The small molecule below binds the protein below.
Small molecule (SMILES): CCCCCC(=O)Oc1ccc([N+](=O)[O-])cc1

Sequence of chain 1.A:
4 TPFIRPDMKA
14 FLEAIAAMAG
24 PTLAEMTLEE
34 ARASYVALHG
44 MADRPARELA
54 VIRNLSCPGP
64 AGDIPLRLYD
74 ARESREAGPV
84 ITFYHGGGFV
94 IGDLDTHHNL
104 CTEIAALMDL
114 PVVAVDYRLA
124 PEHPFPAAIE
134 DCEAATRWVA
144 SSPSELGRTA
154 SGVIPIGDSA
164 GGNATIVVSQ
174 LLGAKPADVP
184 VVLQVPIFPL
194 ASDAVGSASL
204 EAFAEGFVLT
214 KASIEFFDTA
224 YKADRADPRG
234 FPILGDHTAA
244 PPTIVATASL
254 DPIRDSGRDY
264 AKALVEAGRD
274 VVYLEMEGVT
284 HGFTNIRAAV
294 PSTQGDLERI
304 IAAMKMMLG

Binding-site contacts:
Ligand atom OAB contacts residue HIS284 of chain 1.A at 3.2 Å (h-bond).
Ligand atom CAL contacts residue GLY91 of chain 1.A at 3.3 Å.
Ligand atom CAK contacts residue TYR38 of chain 1.A at 3.6 Å (hydrophobic).
Ligand atom CAN contacts residue LEU212 of chain 1.A at 3.7 Å (hydrophobic).
Ligand atom OAA contacts residue SER162 of chain 1.A at 2.9 Å (h-bond).
Ligand atom OAB contacts residue TYR38 of chain 1.A at 3.5 Å (h-bond).
Ligand atom CAN contacts residue HIS284 of chain 1.A at 3.2 Å.
Ligand atom CAP contacts residue ALA163 of chain 1.A at 3.1 Å (hydrophobic).
Ligand atom CAL contacts residue SER162 of chain 1.A at 2.4 Å.
Ligand atom CAN contacts residue PHE220 of chain 1.A at 4.0 Å (hydrophobic).
Ligand atom CAI contacts residue GLY90 of chain 1.A at 3.8 Å.
Ligand atom OAA contacts residue HIS284 of chain 1.A at 3.9 Å.
Ligand atom CAG contacts residue LEU212 of chain 1.A at 3.7 Å (hydrophobic).
Ligand atom CAQ contacts residue HIS284 of chain 1.A at 3.8 Å.
Ligand atom CAP contacts residue SER162 of chain 1.A at 3.0 Å.
Ligand atom CAK contacts residue GLY90 of chain 1.A at 3.5 Å.
Ligand atom OAC contacts residue LEU193 of chain 1.A at 3.8 Å.
Ligand atom CAK contacts residue SER162 of chain 1.A at 3.7 Å.
Ligand atom OAA contacts residue GLY91 of chain 1.A at 3.5 Å (h-bond).
Ligand atom CAP contacts residue GLY91 of chain 1.A at 3.3 Å.
Ligand atom CAN contacts residue SER162 of chain 1.A at 2.6 Å.
Ligand atom CAM contacts residue ALA163 of chain 1.A at 2.9 Å (hydrophobic).
Ligand atom CAI contacts residue TYR38 of chain 1.A at 4.0 Å (hydrophobic).
Ligand atom CAL contacts residue HIS284 of chain 1.A at 3.7 Å.
Ligand atom CAO contacts residue SER162 of chain 1.A at 3.2 Å.
Ligand atom CAF contacts residue TYR38 of chain 1.A at 4.0 Å (hydrophobic).
Ligand atom OAA contacts residue GLY89 of chain 1.A at 3.7 Å.
Ligand atom CAM contacts residue GLY91 of chain 1.A at 2.8 Å.
Ligand atom CAQ contacts residue SER162 of chain 1.A at 3.1 Å.
Ligand atom CAI contacts residue PHE220 of chain 1.A at 4.0 Å (hydrophobic).
Ligand atom CAO contacts residue GLY91 of chain 1.A at 4.0 Å.
Ligand atom CAM contacts residue SER162 of chain 1.A at 2.5 Å.
Ligand atom CAQ contacts residue LEU212 of chain 1.A at 3.7 Å (hydrophobic).
Ligand atom OAB contacts residue SER162 of chain 1.A at 3.8 Å.
Ligand atom CAM contacts residue GLY90 of chain 1.A at 3.6 Å.
Ligand atom OAA contacts residue GLY90 of chain 1.A at 2.7 Å (h-bond).
Ligand atom OAD contacts residue ILE217 of chain 1.A at 4.0 Å.
Ligand atom CAK contacts residue HIS284 of chain 1.A at 3.7 Å.
Ligand atom CAL contacts residue ALA163 of chain 1.A at 3.9 Å (hydrophobic).
Ligand atom CAL contacts residue GLY90 of chain 1.A at 3.6 Å.